The small molecule below binds the protein below.
Small molecule (SMILES): Cc1ccnc(N)c1

Sequence of chain 2.A:
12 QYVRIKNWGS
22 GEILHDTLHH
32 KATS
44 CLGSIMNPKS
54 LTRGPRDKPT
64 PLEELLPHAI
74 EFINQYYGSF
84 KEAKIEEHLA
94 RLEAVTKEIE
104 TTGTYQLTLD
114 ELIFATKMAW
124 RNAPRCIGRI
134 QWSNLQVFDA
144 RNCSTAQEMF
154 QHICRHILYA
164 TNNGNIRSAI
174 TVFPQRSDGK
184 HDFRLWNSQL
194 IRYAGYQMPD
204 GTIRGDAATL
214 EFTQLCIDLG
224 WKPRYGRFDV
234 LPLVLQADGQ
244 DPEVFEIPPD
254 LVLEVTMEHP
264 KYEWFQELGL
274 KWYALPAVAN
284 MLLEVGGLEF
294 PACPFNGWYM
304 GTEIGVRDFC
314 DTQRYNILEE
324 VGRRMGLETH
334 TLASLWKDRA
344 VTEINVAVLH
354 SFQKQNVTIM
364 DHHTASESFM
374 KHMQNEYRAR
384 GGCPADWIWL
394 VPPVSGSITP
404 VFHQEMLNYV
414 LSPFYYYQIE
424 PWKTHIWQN

Binding-site contacts:
Ligand atom C3 contacts residue HEM1 of chain 2.C at 3.7 Å.
Ligand atom N7 contacts residue GLU306 of chain 2.A at 2.8 Å (salt-bridge).
Ligand atom N6 contacts residue HEM1 of chain 2.C at 3.5 Å.
Ligand atom C8 contacts residue PHE298 of chain 2.A at 3.6 Å (hydrophobic).
Ligand atom C8 contacts residue PRO279 of chain 2.A at 4.2 Å (hydrophobic).
Ligand atom C4 contacts residue HEM1 of chain 2.C at 3.2 Å.
Ligand atom C3 contacts residue VAL281 of chain 2.A at 4.3 Å (hydrophobic).
Ligand atom N7 contacts residue PRO279 of chain 2.A at 3.9 Å.
Ligand atom C2 contacts residue VAL281 of chain 2.A at 3.7 Å (hydrophobic).
Ligand atom N6 contacts residue GLU306 of chain 2.A at 3.0 Å (salt-bridge).
Ligand atom C3 contacts residue PRO279 of chain 2.A at 4.2 Å (hydrophobic).
Ligand atom N6 contacts residue PRO279 of chain 2.A at 4.2 Å.
Ligand atom C1 contacts residue HEM1 of chain 2.C at 3.5 Å.
Ligand atom C5 contacts residue GLU306 of chain 2.A at 3.5 Å.
Ligand atom C8 contacts residue ASN299 of chain 2.A at 4.3 Å.
Ligand atom N7 contacts residue HEM1 of chain 2.C at 3.2 Å.
Ligand atom C5 contacts residue PRO279 of chain 2.A at 3.9 Å (hydrophobic).
Ligand atom C4 contacts residue PRO279 of chain 2.A at 4.1 Å (hydrophobic).
Ligand atom C8 contacts residue GLY300 of chain 2.A at 4.0 Å.
Ligand atom C2 contacts residue HEM1 of chain 2.C at 3.8 Å.
Ligand atom C4 contacts residue GLY300 of chain 2.A at 4.2 Å.
Ligand atom C5 contacts residue HEM1 of chain 2.C at 3.5 Å.
Ligand atom C8 contacts residue HEM1 of chain 2.C at 3.2 Å.
Ligand atom C4 contacts residue TRP301 of chain 2.A at 4.5 Å (hydrophobic).
Ligand atom N7 contacts residue TRP301 of chain 2.A at 2.8 Å (h-bond).
Ligand atom C8 contacts residue VAL281 of chain 2.A at 4.0 Å (hydrophobic).
Ligand atom N7 contacts residue TYR302 of chain 2.A at 3.9 Å.
Ligand atom C5 contacts residue TRP301 of chain 2.A at 4.0 Å (hydrophobic).
Ligand atom C1 contacts residue GLU306 of chain 2.A at 3.8 Å.